Sequence of chain 1.A:
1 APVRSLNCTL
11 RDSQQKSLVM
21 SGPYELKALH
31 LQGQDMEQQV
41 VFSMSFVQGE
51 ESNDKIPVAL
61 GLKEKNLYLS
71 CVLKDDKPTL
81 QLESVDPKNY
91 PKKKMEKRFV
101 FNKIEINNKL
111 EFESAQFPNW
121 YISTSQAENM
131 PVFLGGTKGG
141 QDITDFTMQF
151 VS

Binding-site contacts:
Ligand atom C contacts residue LEU80 of chain 1.A at 3.5 Å (hydrophobic).
Ligand atom C5 contacts residue LEU82 of chain 1.A at 3.9 Å (hydrophobic).
Ligand atom C7 contacts residue LEU26 of chain 1.A at 3.6 Å (hydrophobic).
Ligand atom C contacts residue TYR24 of chain 1.A at 4.1 Å (hydrophobic).
Ligand atom C6 contacts residue LEU26 of chain 1.A at 3.6 Å (hydrophobic).
Ligand atom C5 contacts residue VAL132 of chain 1.A at 4.3 Å (hydrophobic).
Ligand atom C4 contacts residue VAL132 of chain 1.A at 3.4 Å (hydrophobic).
Ligand atom C4 contacts residue TYR24 of chain 1.A at 4.5 Å (hydrophobic).
Ligand atom O contacts residue LEU26 of chain 1.A at 2.7 Å (h-bond).
Ligand atom C5 contacts residue TYR24 of chain 1.A at 4.1 Å (hydrophobic).
Ligand atom C5 contacts residue LEU80 of chain 1.A at 3.6 Å (hydrophobic).
Ligand atom N contacts residue VAL132 of chain 1.A at 4.4 Å.
Ligand atom C2 contacts residue GLU25 of chain 1.A at 4.4 Å.
Ligand atom C6 contacts residue GLU25 of chain 1.A at 4.4 Å.
Ligand atom O contacts residue VAL132 of chain 1.A at 4.0 Å.
Ligand atom N contacts residue LEU80 of chain 1.A at 4.0 Å.
Ligand atom C6 contacts residue TYR24 of chain 1.A at 3.9 Å (hydrophobic).
Ligand atom C3 contacts residue GLU25 of chain 1.A at 4.2 Å.
Ligand atom C7 contacts residue GLU25 of chain 1.A at 4.2 Å.
Ligand atom C5 contacts residue LEU69 of chain 1.A at 4.5 Å (hydrophobic).
Ligand atom C6 contacts residue LEU69 of chain 1.A at 4.2 Å (hydrophobic).
Ligand atom C7 contacts residue TYR24 of chain 1.A at 4.4 Å (hydrophobic).
Ligand atom C7 contacts residue PRO131 of chain 1.A at 4.3 Å (hydrophobic).
Ligand atom C6 contacts residue LEU82 of chain 1.A at 4.0 Å (hydrophobic).
Ligand atom C7 contacts residue VAL132 of chain 1.A at 3.2 Å (hydrophobic).
Ligand atom O contacts residue TYR24 of chain 1.A at 4.1 Å.
Ligand atom C5 contacts residue GLN81 of chain 1.A at 3.8 Å.
Ligand atom C4 contacts residue LEU80 of chain 1.A at 3.5 Å (hydrophobic).
Ligand atom O contacts residue GLU25 of chain 1.A at 3.6 Å.

A protein and the small-molecule ligand that binds it are described below.
Small molecule (SMILES): C1C[C@@H](CNC2CC2)CO1